The small molecule below binds the protein below.
Small molecule (SMILES): O=C([O-])C(=O)[O-]

Sequence of chain 1.G:
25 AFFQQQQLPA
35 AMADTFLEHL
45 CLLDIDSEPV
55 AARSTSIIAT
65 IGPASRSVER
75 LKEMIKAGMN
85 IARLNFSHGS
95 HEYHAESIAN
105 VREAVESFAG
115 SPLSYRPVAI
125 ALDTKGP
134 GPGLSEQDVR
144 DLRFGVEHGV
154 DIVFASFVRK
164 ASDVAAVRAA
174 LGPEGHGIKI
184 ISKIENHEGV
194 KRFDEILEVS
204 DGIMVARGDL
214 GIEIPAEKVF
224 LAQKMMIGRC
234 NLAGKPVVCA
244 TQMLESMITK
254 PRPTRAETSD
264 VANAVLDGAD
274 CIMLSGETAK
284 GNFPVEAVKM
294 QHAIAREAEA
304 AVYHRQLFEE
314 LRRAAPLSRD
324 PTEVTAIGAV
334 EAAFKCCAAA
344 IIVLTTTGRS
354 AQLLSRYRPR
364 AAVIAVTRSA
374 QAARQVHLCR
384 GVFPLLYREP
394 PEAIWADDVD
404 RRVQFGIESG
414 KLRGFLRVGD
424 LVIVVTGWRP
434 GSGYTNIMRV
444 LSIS

Binding-site contacts:
Ligand atom O2 contacts residue GLU188 of chain 1.G at 3.3 Å (salt-bridge).
Ligand atom O4 contacts residue ALA209 of chain 1.G at 4.1 Å.
Ligand atom O2 contacts residue LYS186 of chain 1.G at 2.8 Å (salt-bridge).
Ligand atom C1 contacts residue ASP212 of chain 1.G at 3.9 Å.
Ligand atom C1 contacts residue ALA209 of chain 1.G at 3.5 Å (hydrophobic).
Ligand atom O2 contacts residue MG1 of chain 1.LA at 2.2 Å.
Ligand atom C2 contacts residue THR244 of chain 1.G at 4.1 Å.
Ligand atom C1 contacts residue MG1 of chain 1.LA at 2.8 Å.
Ligand atom O1 contacts residue ALA209 of chain 1.G at 3.8 Å.
Ligand atom O1 contacts residue GLU188 of chain 1.G at 2.6 Å (salt-bridge).
Ligand atom O4 contacts residue ARG87 of chain 1.G at 4.0 Å.
Ligand atom O1 contacts residue MG1 of chain 1.LA at 2.0 Å.
Ligand atom O1 contacts residue ASP212 of chain 1.G at 2.7 Å (salt-bridge).
Ligand atom C2 contacts residue MG1 of chain 1.LA at 2.9 Å.
Ligand atom O3 contacts residue MG1 of chain 1.LA at 4.0 Å.
Ligand atom O4 contacts residue MET276 of chain 1.G at 4.1 Å.
Ligand atom C1 contacts residue GLY211 of chain 1.G at 3.9 Å.
Ligand atom C2 contacts residue ALA209 of chain 1.G at 3.8 Å (hydrophobic).
Ligand atom C2 contacts residue LYS186 of chain 1.G at 3.5 Å.
Ligand atom O3 contacts residue THR244 of chain 1.G at 2.7 Å (h-bond).
Ligand atom C2 contacts residue GLU188 of chain 1.G at 3.7 Å.
Ligand atom O3 contacts residue ASP212 of chain 1.G at 3.8 Å.
Ligand atom O4 contacts residue MET207 of chain 1.G at 4.1 Å.
Ligand atom O4 contacts residue THR244 of chain 1.G at 3.6 Å.
Ligand atom C1 contacts residue GLU188 of chain 1.G at 3.5 Å.
Ligand atom O3 contacts residue ALA209 of chain 1.G at 3.3 Å.
Ligand atom O4 contacts residue LYS186 of chain 1.G at 3.7 Å.
Ligand atom O1 contacts residue GLY211 of chain 1.G at 4.0 Å.
Ligand atom O3 contacts residue GLU188 of chain 1.G at 4.5 Å.
Ligand atom O4 contacts residue MG1 of chain 1.LA at 4.2 Å.
Ligand atom O2 contacts residue ASP212 of chain 1.G at 4.0 Å.
Ligand atom O3 contacts residue GLY211 of chain 1.G at 3.0 Å (h-bond).
Ligand atom O2 contacts residue ALA209 of chain 1.G at 4.4 Å.
Ligand atom O3 contacts residue ARG210 of chain 1.G at 3.6 Å.
Ligand atom O2 contacts residue ARG87 of chain 1.G at 4.5 Å.
Ligand atom C1 contacts residue THR244 of chain 1.G at 3.7 Å.